This small molecule binds to this protein.
Small molecule (SMILES): CC(=O)N[C@H]1[C@H](O[C@H]2[C@H](O)[C@@H](NC(C)=O)CO[C@@H]2CO)O[C@H](CO)[C@@H](O[C@@H]2O[C@H](CO)[C@@H](O)[C@H](O)[C@@H]2O)[C@@H]1O

Sequence of chain 1.E:
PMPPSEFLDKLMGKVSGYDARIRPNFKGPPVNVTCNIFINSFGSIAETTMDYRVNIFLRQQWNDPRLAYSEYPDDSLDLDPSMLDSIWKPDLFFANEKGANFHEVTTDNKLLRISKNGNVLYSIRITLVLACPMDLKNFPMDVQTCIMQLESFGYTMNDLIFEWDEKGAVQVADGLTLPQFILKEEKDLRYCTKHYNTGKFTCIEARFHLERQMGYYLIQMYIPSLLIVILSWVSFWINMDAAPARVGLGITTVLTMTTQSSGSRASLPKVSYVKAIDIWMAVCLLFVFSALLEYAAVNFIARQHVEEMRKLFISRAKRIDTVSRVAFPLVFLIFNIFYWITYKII

Binding-site contacts:
Ligand atom C5 contacts residue ASN62 of chain 1.E at 3.7 Å.
Ligand atom C8 contacts residue PRO59 of chain 1.E at 4.0 Å (hydrophobic).
Ligand atom C1 contacts residue PRO60 of chain 1.E at 3.9 Å (hydrophobic).
Ligand atom C8 contacts residue ASN62 of chain 1.E at 4.4 Å.
Ligand atom C3 contacts residue ASN62 of chain 1.E at 3.8 Å.
Ligand atom O3 contacts residue PRO59 of chain 1.E at 3.9 Å.
Ligand atom C2 contacts residue PRO60 of chain 1.E at 4.2 Å (hydrophobic).
Ligand atom C8 contacts residue PRO60 of chain 1.E at 3.8 Å (hydrophobic).
Ligand atom N2 contacts residue PRO60 of chain 1.E at 3.4 Å (h-bond).
Ligand atom N2 contacts residue ASN62 of chain 1.E at 2.9 Å (h-bond).
Ligand atom C7 contacts residue ASN62 of chain 1.E at 3.2 Å.
Ligand atom C1 contacts residue ASN62 of chain 1.E at 1.4 Å.
Ligand atom N2 contacts residue PRO59 of chain 1.E at 3.8 Å.
Ligand atom O5 contacts residue ASN62 of chain 1.E at 2.4 Å (h-bond).
Ligand atom C7 contacts residue PRO60 of chain 1.E at 3.9 Å (hydrophobic).
Ligand atom C3 contacts residue PRO59 of chain 1.E at 4.1 Å (hydrophobic).
Ligand atom O7 contacts residue ASN62 of chain 1.E at 3.2 Å (h-bond).
Ligand atom C2 contacts residue ASN62 of chain 1.E at 2.5 Å.
Ligand atom C4 contacts residue ASN62 of chain 1.E at 4.3 Å.
Ligand atom C8 contacts residue ASN55 of chain 1.E at 3.4 Å.